Binding-site contacts:
Ligand atom C19 contacts residue LEU116 of chain 1.G at 4.4 Å (hydrophobic).
Ligand atom C07 contacts residue THR112 of chain 1.G at 3.3 Å.
Ligand atom O84 contacts residue ALA109 of chain 1.G at 4.4 Å.
Ligand atom C85 contacts residue PHE108 of chain 1.G at 3.9 Å (hydrophobic).
Ligand atom C17 contacts residue LYS113 of chain 1.G at 4.3 Å.
Ligand atom C24 contacts residue GLN117 of chain 1.G at 4.5 Å.
Ligand atom C05 contacts residue THR112 of chain 1.G at 4.5 Å.
Ligand atom C20 contacts residue LEU116 of chain 1.G at 3.6 Å (hydrophobic).
Ligand atom O84 contacts residue THR112 of chain 1.G at 4.2 Å.
Ligand atom C11 contacts residue LEU116 of chain 1.G at 3.7 Å (hydrophobic).
Ligand atom C06 contacts residue THR112 of chain 1.G at 3.8 Å.
Ligand atom C13 contacts residue LEU116 of chain 1.G at 2.3 Å (hydrophobic).
Ligand atom C19 contacts residue GLN117 of chain 1.G at 4.4 Å.
Ligand atom C15 contacts residue LEU116 of chain 1.G at 2.6 Å (hydrophobic).
Ligand atom C16 contacts residue LEU116 of chain 1.G at 3.8 Å (hydrophobic).
Ligand atom C21 contacts residue LEU116 of chain 1.G at 3.4 Å (hydrophobic).
Ligand atom C07 contacts residue LEU116 of chain 1.G at 4.4 Å (hydrophobic).
Ligand atom O84 contacts residue PHE108 of chain 1.G at 4.4 Å.
Ligand atom C12 contacts residue LEU116 of chain 1.G at 3.5 Å (hydrophobic).
Ligand atom C23 contacts residue LEU116 of chain 1.G at 4.3 Å (hydrophobic).
Ligand atom C01 contacts residue PHE108 of chain 1.G at 4.2 Å (hydrophobic).
Ligand atom C11 contacts residue THR112 of chain 1.G at 4.2 Å.
Ligand atom C13 contacts residue THR112 of chain 1.G at 3.8 Å.
Ligand atom C12 contacts residue THR112 of chain 1.G at 4.0 Å.
Ligand atom C14 contacts residue LEU116 of chain 1.G at 2.2 Å (hydrophobic).

The protein below binds the small molecule below.
Small molecule (SMILES): C[C@@H]1CC[C@@]2(OC1)O[C@H]1[C@@H](O)[C@H]3[C@@H]4CC[C@H]5C[C@@H](O[C@@H]6O[C@H](CO)[C@H](O[C@@H]7O[C@H](CO)[C@@H](O)[C@H](O[C@@H]8OC[C@@H](O)[C@H](O)[C@H]8O)[C@H]7O[C@@H]7O[C@H](CO)[C@H](O)[C@H](O[C@@H]8O[C@H](CO)[C@@H](O)[C@H](O)[C@H]8O)[C@H]7O)[C@H](O)[C@H]6O)[C@H](O)C[C@]5(C)[C@H]4CC[C@]3(C)[C@H]1[C@@H]2C

Sequence of chain 1.G:
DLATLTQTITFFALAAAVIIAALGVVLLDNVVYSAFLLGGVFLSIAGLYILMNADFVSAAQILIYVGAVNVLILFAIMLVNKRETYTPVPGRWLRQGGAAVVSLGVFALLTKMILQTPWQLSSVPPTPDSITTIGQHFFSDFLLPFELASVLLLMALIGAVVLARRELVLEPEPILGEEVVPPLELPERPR